This small molecule binds to this protein.
Small molecule (SMILES): Nc1ccccc1CO

Sequence of chain 1.A:
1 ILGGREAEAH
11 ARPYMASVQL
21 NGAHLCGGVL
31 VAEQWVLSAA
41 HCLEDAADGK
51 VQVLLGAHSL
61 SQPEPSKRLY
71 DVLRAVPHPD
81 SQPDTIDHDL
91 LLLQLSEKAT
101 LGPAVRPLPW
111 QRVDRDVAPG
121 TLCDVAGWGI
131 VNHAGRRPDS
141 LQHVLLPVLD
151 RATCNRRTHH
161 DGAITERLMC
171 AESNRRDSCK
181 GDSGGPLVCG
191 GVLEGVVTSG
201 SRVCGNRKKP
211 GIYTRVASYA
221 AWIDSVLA

Binding-site contacts:
Ligand atom O1 contacts residue SER199 of chain 1.A at 3.2 Å.
Ligand atom N11 contacts residue SER199 of chain 1.A at 4.4 Å.
Ligand atom C1 contacts residue CYS204 of chain 1.A at 3.9 Å (hydrophobic).
Ligand atom C5 contacts residue GLY200 of chain 1.A at 4.3 Å.
Ligand atom C1 contacts residue LYS180 of chain 1.A at 3.6 Å.
Ligand atom C4 contacts residue SER183 of chain 1.A at 2.3 Å.
Ligand atom C4 contacts residue CYS179 of chain 1.A at 4.1 Å (hydrophobic).
Ligand atom C12 contacts residue SER199 of chain 1.A at 3.5 Å.
Ligand atom C5 contacts residue SER183 of chain 1.A at 2.8 Å.
Ligand atom C1 contacts residue CYS179 of chain 1.A at 3.9 Å (hydrophobic).
Ligand atom C3 contacts residue LYS180 of chain 1.A at 3.8 Å.
Ligand atom C5 contacts residue CYS179 of chain 1.A at 3.5 Å (hydrophobic).
Ligand atom N11 contacts residue GLY200 of chain 1.A at 4.1 Å.
Ligand atom N11 contacts residue SER183 of chain 1.A at 4.1 Å.
Ligand atom C2 contacts residue LYS180 of chain 1.A at 3.9 Å.
Ligand atom O1 contacts residue THR198 of chain 1.A at 4.4 Å.
Ligand atom C3 contacts residue SER183 of chain 1.A at 3.6 Å.
Ligand atom C6 contacts residue SER183 of chain 1.A at 4.2 Å.
Ligand atom C2 contacts residue SER201 of chain 1.A at 3.8 Å.
Ligand atom N11 contacts residue LYS180 of chain 1.A at 4.0 Å.
Ligand atom C4 contacts residue LYS180 of chain 1.A at 4.0 Å.
Ligand atom C12 contacts residue SER183 of chain 1.A at 1.2 Å.
Ligand atom C4 contacts residue GLY200 of chain 1.A at 3.9 Å.
Ligand atom C5 contacts residue LYS180 of chain 1.A at 3.9 Å.
Ligand atom C6 contacts residue SER178 of chain 1.A at 4.4 Å.
Ligand atom C2 contacts residue ARG202 of chain 1.A at 3.6 Å.
Ligand atom C6 contacts residue ARG202 of chain 1.A at 4.1 Å.
Ligand atom C6 contacts residue CYS204 of chain 1.A at 4.2 Å (hydrophobic).
Ligand atom C6 contacts residue CYS179 of chain 1.A at 3.4 Å (hydrophobic).
Ligand atom O1 contacts residue SER183 of chain 1.A at 2.2 Å (h-bond).
Ligand atom C1 contacts residue GLY200 of chain 1.A at 4.3 Å.
Ligand atom C5 contacts residue THR198 of chain 1.A at 4.1 Å.
Ligand atom N11 contacts residue SER201 of chain 1.A at 3.9 Å.
Ligand atom C4 contacts residue THR198 of chain 1.A at 4.2 Å.
Ligand atom C3 contacts residue SER201 of chain 1.A at 4.1 Å.
Ligand atom C1 contacts residue ARG202 of chain 1.A at 3.1 Å.
Ligand atom C12 contacts residue THR198 of chain 1.A at 3.7 Å.
Ligand atom C6 contacts residue LYS180 of chain 1.A at 3.5 Å.
Ligand atom C2 contacts residue GLY200 of chain 1.A at 4.0 Å.
Ligand atom C3 contacts residue GLY200 of chain 1.A at 3.7 Å.